Binding-site contacts:
Ligand atom CAD contacts residue TYR48 of chain 1.D at 3.7 Å (hydrophobic).
Ligand atom CAG contacts residue TYR48 of chain 1.D at 3.5 Å (hydrophobic).
Ligand atom C4 contacts residue PHE1 of chain 1.D at 3.7 Å (hydrophobic).
Ligand atom CAH contacts residue TYR48 of chain 1.D at 3.4 Å (hydrophobic).
Ligand atom CAI contacts residue TYR137 of chain 1.D at 3.6 Å (hydrophobic).
Ligand atom O6 contacts residue PHE1 of chain 1.D at 2.9 Å (h-bond).
Ligand atom C6 contacts residue PHE1 of chain 1.D at 3.6 Å (hydrophobic).
Ligand atom O5 contacts residue PHE1 of chain 1.D at 3.0 Å (h-bond).
Ligand atom C5 contacts residue PHE1 of chain 1.D at 3.6 Å (hydrophobic).
Ligand atom C6 contacts residue ASN46 of chain 1.D at 3.3 Å.
Ligand atom O2 contacts residue PHE1 of chain 1.D at 2.7 Å (h-bond).
Ligand atom CAE contacts residue TYR48 of chain 1.D at 3.4 Å (hydrophobic).
Ligand atom O3 contacts residue ASN135 of chain 1.D at 3.5 Å (h-bond).
Ligand atom C3 contacts residue ASP140 of chain 1.D at 3.0 Å.
Ligand atom C2 contacts residue ASP140 of chain 1.D at 3.8 Å.
Ligand atom O6 contacts residue ASP54 of chain 1.D at 2.5 Å (salt-bridge).
Ligand atom O3 contacts residue PHE142 of chain 1.D at 3.7 Å.
Ligand atom C4 contacts residue GLN133 of chain 1.D at 3.5 Å.
Ligand atom CAF contacts residue ILE52 of chain 1.D at 3.9 Å (hydrophobic).
Ligand atom C3 contacts residue ASN135 of chain 1.D at 3.8 Å.
Ligand atom O4 contacts residue ASP54 of chain 1.D at 2.4 Å (salt-bridge).
Ligand atom C5 contacts residue ILE52 of chain 1.D at 3.9 Å (hydrophobic).
Ligand atom O2 contacts residue ILE13 of chain 1.D at 3.6 Å.
Ligand atom O4 contacts residue ILE52 of chain 1.D at 3.5 Å.
Ligand atom C2 contacts residue PHE1 of chain 1.D at 3.7 Å (hydrophobic).
Ligand atom O4 contacts residue ASN135 of chain 1.D at 2.8 Å (h-bond).
Ligand atom O6 contacts residue ASP47 of chain 1.D at 3.2 Å (salt-bridge).
Ligand atom O3 contacts residue GLN133 of chain 1.D at 2.7 Å (h-bond).
Ligand atom O4 contacts residue GLN133 of chain 1.D at 3.3 Å (h-bond).
Ligand atom O3 contacts residue ASP140 of chain 1.D at 2.8 Å (salt-bridge).
Ligand atom CAI contacts residue TYR48 of chain 1.D at 3.8 Å (hydrophobic).
Ligand atom C1 contacts residue PHE1 of chain 1.D at 3.8 Å (hydrophobic).
Ligand atom CAL contacts residue TYR48 of chain 1.D at 3.8 Å (hydrophobic).
Ligand atom C4 contacts residue ASP54 of chain 1.D at 3.2 Å.
Ligand atom C6 contacts residue TYR48 of chain 1.D at 3.7 Å (hydrophobic).
Ligand atom C6 contacts residue ASP54 of chain 1.D at 3.5 Å.
Ligand atom CAH contacts residue TYR137 of chain 1.D at 3.5 Å (hydrophobic).
Ligand atom O6 contacts residue ASN46 of chain 1.D at 3.0 Å (h-bond).
Ligand atom CAA contacts residue ILE52 of chain 1.D at 3.9 Å (hydrophobic).
Ligand atom C3 contacts residue GLN133 of chain 1.D at 3.7 Å.

This protein binds this small molecule.
Small molecule (SMILES): OC[C@H]1O[C@H](Oc2ccc(-c3ccccc3)cc2)[C@@H](O)[C@@H](O)[C@@H]1O

Sequence of chain 1.D:
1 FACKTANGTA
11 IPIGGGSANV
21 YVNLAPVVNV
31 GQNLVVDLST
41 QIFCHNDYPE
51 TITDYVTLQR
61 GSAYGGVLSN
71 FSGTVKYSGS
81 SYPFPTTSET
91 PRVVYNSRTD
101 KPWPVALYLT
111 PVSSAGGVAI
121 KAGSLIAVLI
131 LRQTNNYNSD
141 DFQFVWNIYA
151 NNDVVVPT